Sequence of chain 1.B:
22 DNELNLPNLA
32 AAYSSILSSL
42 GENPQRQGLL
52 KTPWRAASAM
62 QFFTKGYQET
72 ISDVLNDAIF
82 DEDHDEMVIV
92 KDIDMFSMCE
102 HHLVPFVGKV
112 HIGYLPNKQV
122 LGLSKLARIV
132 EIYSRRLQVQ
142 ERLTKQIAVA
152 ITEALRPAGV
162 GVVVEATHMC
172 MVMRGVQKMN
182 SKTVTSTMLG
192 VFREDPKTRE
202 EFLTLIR

Binding-site contacts:
Ligand atom C4 contacts residue CYS100 of chain 1.I at 3.7 Å (hydrophobic).
Ligand atom O8 contacts residue ARG175 of chain 1.I at 2.9 Å (salt-bridge).
Ligand atom O13 contacts residue VAL140 of chain 1.I at 3.2 Å.
Ligand atom P2 contacts residue SER125 of chain 1.J at 3.4 Å.
Ligand atom N1 contacts residue GLY123 of chain 1.J at 3.6 Å.
Ligand atom N1 contacts residue LEU124 of chain 1.J at 3.2 Å (h-bond).
Ligand atom O5 contacts residue HIS103 of chain 1.I at 2.6 Å (h-bond).
Ligand atom O11 contacts residue GLY123 of chain 1.J at 3.5 Å.
Ligand atom O13 contacts residue HIS169 of chain 1.I at 3.7 Å.
Ligand atom C3 contacts residue CYS100 of chain 1.I at 3.6 Å (hydrophobic).
Ligand atom N contacts residue LEU124 of chain 1.J at 3.7 Å.
Ligand atom O9 contacts residue ARG175 of chain 1.I at 3.1 Å (salt-bridge).
Ligand atom O9 contacts residue SER125 of chain 1.J at 3.2 Å (h-bond).
Ligand atom O contacts residue HIS102 of chain 1.I at 3.7 Å.
Ligand atom O10 contacts residue LYS126 of chain 1.J at 3.0 Å (salt-bridge).
Ligand atom O1 contacts residue LYS126 of chain 1.J at 3.7 Å.
Ligand atom N contacts residue VAL121 of chain 1.J at 3.6 Å.
Ligand atom O3 contacts residue LYS126 of chain 1.J at 2.7 Å (salt-bridge).
Ligand atom O7 contacts residue LYS126 of chain 1.J at 3.5 Å (salt-bridge).
Ligand atom O10 contacts residue SER125 of chain 1.J at 2.6 Å (h-bond).
Ligand atom N3 contacts residue GLU142 of chain 1.I at 3.0 Å (salt-bridge).
Ligand atom N contacts residue LEU122 of chain 1.J at 3.0 Å (h-bond).
Ligand atom O1 contacts residue ALA79 of chain 1.J at 3.6 Å.
Ligand atom O12 contacts residue SER125 of chain 1.J at 3.0 Å (h-bond).
Ligand atom C10 contacts residue LEU124 of chain 1.J at 3.5 Å (hydrophobic).
Ligand atom O11 contacts residue SER125 of chain 1.J at 2.7 Å (h-bond).
Ligand atom O contacts residue PHE81 of chain 1.J at 3.4 Å.
Ligand atom O10 contacts residue ARG129 of chain 1.J at 2.8 Å (salt-bridge).
Ligand atom C contacts residue LEU124 of chain 1.J at 3.4 Å (hydrophobic).
Ligand atom O5 contacts residue ARG175 of chain 1.I at 3.3 Å (salt-bridge).
Ligand atom O3 contacts residue ASN77 of chain 1.J at 3.0 Å (h-bond).
Ligand atom N contacts residue GLU142 of chain 1.I at 3.2 Å (salt-bridge).
Ligand atom O8 contacts residue ARG129 of chain 1.J at 2.8 Å (salt-bridge).
Ligand atom N1 contacts residue PHE81 of chain 1.J at 3.6 Å.
Ligand atom O13 contacts residue GLN141 of chain 1.I at 2.8 Å (h-bond).
Ligand atom P2 contacts residue ARG129 of chain 1.J at 3.4 Å.
Ligand atom C8 contacts residue SER125 of chain 1.J at 3.3 Å.
Ligand atom O11 contacts residue LYS126 of chain 1.J at 3.3 Å.
Ligand atom O12 contacts residue LEU124 of chain 1.J at 3.6 Å.
Ligand atom N3 contacts residue LEU124 of chain 1.J at 3.5 Å.

Sequence of chain 1.J:
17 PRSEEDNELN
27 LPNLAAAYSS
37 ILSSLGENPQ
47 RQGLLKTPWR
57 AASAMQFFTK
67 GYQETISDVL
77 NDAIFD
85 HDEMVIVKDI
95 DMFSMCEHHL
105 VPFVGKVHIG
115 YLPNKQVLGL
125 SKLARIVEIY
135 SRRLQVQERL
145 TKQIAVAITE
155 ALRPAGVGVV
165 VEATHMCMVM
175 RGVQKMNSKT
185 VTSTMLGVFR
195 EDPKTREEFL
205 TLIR

The small molecule below binds the protein below.
Small molecule (SMILES): Nc1nc2c(ccn2[C@@H]2O[C@H](COP(=O)(O)OP(=O)(O)OP(=O)(O)O)[C@@H](O)[C@H]2O)c(=O)[nH]1

Sequence of chain 1.I:
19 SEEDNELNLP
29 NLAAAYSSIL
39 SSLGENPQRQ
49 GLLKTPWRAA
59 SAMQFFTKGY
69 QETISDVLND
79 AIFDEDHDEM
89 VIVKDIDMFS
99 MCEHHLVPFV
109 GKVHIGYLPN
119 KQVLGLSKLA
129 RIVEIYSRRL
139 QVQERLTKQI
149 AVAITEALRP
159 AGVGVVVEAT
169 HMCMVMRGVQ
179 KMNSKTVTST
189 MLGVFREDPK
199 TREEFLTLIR